This small molecule binds to this protein.
Small molecule (SMILES): CC(=O)Nc1nc2ccc([N+](=O)[O-])cc2s1

Binding-site contacts:
Ligand atom OAB contacts residue ILE43 of chain 1.C at 3.7 Å.
Ligand atom CAM contacts residue ILE43 of chain 1.C at 3.9 Å (hydrophobic).
Ligand atom CAF contacts residue GLU117 of chain 1.C at 3.6 Å.
Ligand atom CAF contacts residue PHE116 of chain 1.C at 4.1 Å (hydrophobic).
Ligand atom CAA contacts residue MET118 of chain 1.C at 3.9 Å (hydrophobic).
Ligand atom OAC contacts residue VAL51 of chain 1.C at 4.0 Å.
Ligand atom NAH contacts residue ALA64 of chain 1.C at 3.8 Å.
Ligand atom CAN contacts residue ALA64 of chain 1.C at 3.6 Å (hydrophobic).
Ligand atom CAM contacts residue LEU172 of chain 1.C at 3.8 Å (hydrophobic).
Ligand atom CAE contacts residue VAL184 of chain 1.C at 4.1 Å (hydrophobic).
Ligand atom CAA contacts residue SER120 of chain 1.C at 3.7 Å.
Ligand atom CAM contacts residue SER120 of chain 1.C at 4.1 Å.
Ligand atom CAA contacts residue LEU119 of chain 1.C at 3.4 Å (hydrophobic).
Ligand atom SAJ contacts residue ILE43 of chain 1.C at 3.8 Å.
Ligand atom NAI contacts residue ILE43 of chain 1.C at 3.9 Å.
Ligand atom SAJ contacts residue LEU172 of chain 1.C at 3.8 Å.
Ligand atom NAI contacts residue MET118 of chain 1.C at 3.8 Å.
Ligand atom CAL contacts residue PHE116 of chain 1.C at 4.1 Å (hydrophobic).
Ligand atom CAK contacts residue SER120 of chain 1.C at 3.6 Å.
Ligand atom OAC contacts residue PHE116 of chain 1.C at 4.1 Å.
Ligand atom CAO contacts residue ALA64 of chain 1.C at 4.0 Å (hydrophobic).
Ligand atom CAF contacts residue LEU119 of chain 1.C at 3.9 Å (hydrophobic).
Ligand atom CAO contacts residue LEU172 of chain 1.C at 3.7 Å (hydrophobic).
Ligand atom NAI contacts residue SER120 of chain 1.C at 3.5 Å (h-bond).
Ligand atom OAD contacts residue VAL184 of chain 1.C at 3.9 Å.
Ligand atom CAK contacts residue ILE43 of chain 1.C at 3.8 Å (hydrophobic).
Ligand atom CAG contacts residue VAL51 of chain 1.C at 4.1 Å (hydrophobic).
Ligand atom CAE contacts residue PHE116 of chain 1.C at 3.5 Å (hydrophobic).
Ligand atom CAF contacts residue ALA64 of chain 1.C at 3.7 Å (hydrophobic).
Ligand atom CAE contacts residue VAL100 of chain 1.C at 4.0 Å (hydrophobic).
Ligand atom OAD contacts residue PHE116 of chain 1.C at 3.2 Å.
Ligand atom NAP contacts residue PHE116 of chain 1.C at 3.7 Å.
Ligand atom NAH contacts residue LEU119 of chain 1.C at 3.5 Å (h-bond).
Ligand atom CAK contacts residue LEU119 of chain 1.C at 3.4 Å (hydrophobic).
Ligand atom NAP contacts residue VAL184 of chain 1.C at 4.0 Å.
Ligand atom OAC contacts residue LYS66 of chain 1.C at 3.8 Å.
Ligand atom NAH contacts residue LEU172 of chain 1.C at 3.7 Å.
Ligand atom CAM contacts residue LEU119 of chain 1.C at 3.4 Å (hydrophobic).
Ligand atom CAN contacts residue LEU172 of chain 1.C at 3.7 Å (hydrophobic).
Ligand atom NAI contacts residue LEU119 of chain 1.C at 2.6 Å (h-bond).

Sequence of chain 1.C:
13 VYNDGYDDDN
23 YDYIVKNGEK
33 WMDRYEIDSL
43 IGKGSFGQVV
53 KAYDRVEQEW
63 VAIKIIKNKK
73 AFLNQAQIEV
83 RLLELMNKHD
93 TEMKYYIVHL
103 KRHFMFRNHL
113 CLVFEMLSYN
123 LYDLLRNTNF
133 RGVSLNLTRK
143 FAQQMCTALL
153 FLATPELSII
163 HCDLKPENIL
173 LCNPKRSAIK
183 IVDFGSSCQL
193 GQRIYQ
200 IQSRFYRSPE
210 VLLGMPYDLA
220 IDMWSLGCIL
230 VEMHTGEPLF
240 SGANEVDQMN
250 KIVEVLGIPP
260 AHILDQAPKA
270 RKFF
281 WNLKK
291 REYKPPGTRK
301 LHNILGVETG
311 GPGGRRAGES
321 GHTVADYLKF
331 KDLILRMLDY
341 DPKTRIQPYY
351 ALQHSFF